Binding-site contacts:
Ligand atom C13 contacts residue ASN142 of chain 1.A at 3.9 Å.
Ligand atom C11 contacts residue PHE140 of chain 1.A at 3.8 Å (hydrophobic).
Ligand atom C11 contacts residue GLU166 of chain 1.A at 3.6 Å.
Ligand atom C contacts residue MET165 of chain 1.A at 3.6 Å (hydrophobic).
Ligand atom C contacts residue HIS164 of chain 1.A at 3.9 Å.
Ligand atom C11 contacts residue LEU141 of chain 1.A at 3.6 Å (hydrophobic).
Ligand atom C9 contacts residue HIS163 of chain 1.A at 3.1 Å.
Ligand atom C2 contacts residue MET49 of chain 1.A at 3.4 Å (hydrophobic).
Ligand atom C10 contacts residue HIS163 of chain 1.A at 3.8 Å.
Ligand atom N1 contacts residue GLU166 of chain 1.A at 3.8 Å.
Ligand atom C12 contacts residue PHE140 of chain 1.A at 3.5 Å (hydrophobic).
Ligand atom C14 contacts residue DMS1 of chain 1.G at 3.5 Å.
Ligand atom C3 contacts residue DMS1 of chain 1.E at 3.5 Å.
Ligand atom N1 contacts residue SER144 of chain 1.A at 3.4 Å (h-bond).
Ligand atom C15 contacts residue DMS1 of chain 1.G at 3.8 Å.
Ligand atom C12 contacts residue LEU141 of chain 1.A at 3.7 Å (hydrophobic).
Ligand atom C10 contacts residue GLU166 of chain 1.A at 3.4 Å.
Ligand atom C2 contacts residue MET165 of chain 1.A at 3.8 Å (hydrophobic).
Ligand atom C contacts residue MET49 of chain 1.A at 3.6 Å (hydrophobic).
Ligand atom N1 contacts residue HIS172 of chain 1.A at 3.9 Å.
Ligand atom O contacts residue MET165 of chain 1.A at 3.3 Å.
Ligand atom N contacts residue CYS145 of chain 1.A at 3.8 Å.
Ligand atom C contacts residue HIS41 of chain 1.A at 3.6 Å.
Ligand atom C10 contacts residue PHE140 of chain 1.A at 3.3 Å (hydrophobic).
Ligand atom C10 contacts residue LEU141 of chain 1.A at 3.6 Å (hydrophobic).
Ligand atom C contacts residue ASP187 of chain 1.A at 3.8 Å.
Ligand atom N1 contacts residue HIS163 of chain 1.A at 2.6 Å (h-bond).
Ligand atom C1 contacts residue MET165 of chain 1.A at 3.7 Å (hydrophobic).
Ligand atom C9 contacts residue GLU166 of chain 1.A at 3.9 Å.
Ligand atom C17 contacts residue HIS164 of chain 1.A at 3.5 Å.
Ligand atom C15 contacts residue ASN142 of chain 1.A at 3.9 Å.
Ligand atom C12 contacts residue ASN142 of chain 1.A at 3.8 Å.
Ligand atom C2 contacts residue DMS1 of chain 1.E at 3.6 Å.
Ligand atom C11 contacts residue ASN142 of chain 1.A at 3.8 Å.
Ligand atom C12 contacts residue GLU166 of chain 1.A at 3.3 Å.
Ligand atom C17 contacts residue MET165 of chain 1.A at 3.7 Å (hydrophobic).
Ligand atom C1 contacts residue MET49 of chain 1.A at 3.6 Å (hydrophobic).
Ligand atom C9 contacts residue SER144 of chain 1.A at 3.9 Å.
Ligand atom N1 contacts residue PHE140 of chain 1.A at 3.7 Å.
Ligand atom O contacts residue GLU166 of chain 1.A at 3.0 Å (salt-bridge).

This protein binds this small molecule.
Small molecule (SMILES): Cc1cccc(CC(=O)Nc2cncc3ccccc23)c1

Sequence of chain 1.B:
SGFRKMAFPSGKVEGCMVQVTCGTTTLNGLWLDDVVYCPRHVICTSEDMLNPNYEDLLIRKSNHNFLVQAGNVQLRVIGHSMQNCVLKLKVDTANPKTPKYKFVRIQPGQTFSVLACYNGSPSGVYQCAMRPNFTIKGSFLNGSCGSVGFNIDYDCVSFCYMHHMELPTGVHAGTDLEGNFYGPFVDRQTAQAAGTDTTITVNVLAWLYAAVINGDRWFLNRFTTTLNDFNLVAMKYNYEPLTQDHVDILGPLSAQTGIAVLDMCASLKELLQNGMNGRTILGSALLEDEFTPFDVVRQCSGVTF

Sequence of chain 1.A:
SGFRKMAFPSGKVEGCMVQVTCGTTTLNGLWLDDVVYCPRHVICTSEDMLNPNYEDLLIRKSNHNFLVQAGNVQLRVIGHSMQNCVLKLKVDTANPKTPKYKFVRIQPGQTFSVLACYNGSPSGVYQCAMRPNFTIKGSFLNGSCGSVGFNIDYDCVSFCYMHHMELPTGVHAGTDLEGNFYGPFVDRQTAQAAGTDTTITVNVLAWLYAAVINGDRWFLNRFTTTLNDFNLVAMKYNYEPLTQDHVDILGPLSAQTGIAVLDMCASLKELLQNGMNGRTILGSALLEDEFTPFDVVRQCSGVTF